Binding-site contacts:
Ligand atom O5 contacts residue SER208 of chain 1.A at 3.3 Å (h-bond).
Ligand atom O7 contacts residue ASN205 of chain 1.A at 3.6 Å (h-bond).
Ligand atom C1 contacts residue SER208 of chain 1.A at 3.8 Å.
Ligand atom C2 contacts residue GLN217 of chain 1.A at 3.9 Å.
Ligand atom C7 contacts residue ASN205 of chain 1.A at 3.5 Å.
Ligand atom O5 contacts residue LEU212 of chain 1.A at 4.5 Å.
Ligand atom O7 contacts residue ALA214 of chain 1.A at 3.7 Å.
Ligand atom C7 contacts residue VAL215 of chain 1.A at 4.0 Å (hydrophobic).
Ligand atom C1 contacts residue ASN205 of chain 1.A at 1.4 Å.
Ligand atom C5 contacts residue SER208 of chain 1.A at 3.9 Å.
Ligand atom N2 contacts residue GLN217 of chain 1.A at 3.4 Å (h-bond).
Ligand atom O7 contacts residue GLN217 of chain 1.A at 2.8 Å (h-bond).
Ligand atom O6 contacts residue GLN217 of chain 1.A at 3.9 Å.
Ligand atom C6 contacts residue SER208 of chain 1.A at 4.0 Å.
Ligand atom C2 contacts residue ASN205 of chain 1.A at 2.4 Å.
Ligand atom C3 contacts residue ASN205 of chain 1.A at 3.8 Å.
Ligand atom O6 contacts residue LEU210 of chain 1.A at 3.7 Å.
Ligand atom C8 contacts residue VAL215 of chain 1.A at 4.2 Å (hydrophobic).
Ligand atom C6 contacts residue LEU210 of chain 1.A at 4.0 Å (hydrophobic).
Ligand atom O7 contacts residue VAL215 of chain 1.A at 3.0 Å (h-bond).
Ligand atom C7 contacts residue ALA214 of chain 1.A at 4.3 Å (hydrophobic).
Ligand atom C7 contacts residue GLN217 of chain 1.A at 2.9 Å.
Ligand atom C3 contacts residue GLN217 of chain 1.A at 3.9 Å.
Ligand atom C4 contacts residue ASN205 of chain 1.A at 4.2 Å.
Ligand atom C5 contacts residue ASN205 of chain 1.A at 3.6 Å.
Ligand atom C8 contacts residue ALA214 of chain 1.A at 4.2 Å (hydrophobic).
Ligand atom O3 contacts residue GLN217 of chain 1.A at 2.9 Å (h-bond).
Ligand atom C8 contacts residue GLN217 of chain 1.A at 3.4 Å.
Ligand atom N2 contacts residue ASN205 of chain 1.A at 3.0 Å (h-bond).
Ligand atom C6 contacts residue TRP220 of chain 1.A at 4.2 Å (hydrophobic).
Ligand atom O5 contacts residue ASN205 of chain 1.A at 2.3 Å (h-bond).
Ligand atom O6 contacts residue LEU212 of chain 1.A at 4.0 Å.

This protein binds this small molecule.
Small molecule (SMILES): CC(=O)N[C@H]1[C@H](O[C@H]2[C@H](O)[C@@H](NC(C)=O)CO[C@@H]2CO)O[C@H](CO)[C@@H](O)[C@@H]1O

Sequence of chain 1.A:
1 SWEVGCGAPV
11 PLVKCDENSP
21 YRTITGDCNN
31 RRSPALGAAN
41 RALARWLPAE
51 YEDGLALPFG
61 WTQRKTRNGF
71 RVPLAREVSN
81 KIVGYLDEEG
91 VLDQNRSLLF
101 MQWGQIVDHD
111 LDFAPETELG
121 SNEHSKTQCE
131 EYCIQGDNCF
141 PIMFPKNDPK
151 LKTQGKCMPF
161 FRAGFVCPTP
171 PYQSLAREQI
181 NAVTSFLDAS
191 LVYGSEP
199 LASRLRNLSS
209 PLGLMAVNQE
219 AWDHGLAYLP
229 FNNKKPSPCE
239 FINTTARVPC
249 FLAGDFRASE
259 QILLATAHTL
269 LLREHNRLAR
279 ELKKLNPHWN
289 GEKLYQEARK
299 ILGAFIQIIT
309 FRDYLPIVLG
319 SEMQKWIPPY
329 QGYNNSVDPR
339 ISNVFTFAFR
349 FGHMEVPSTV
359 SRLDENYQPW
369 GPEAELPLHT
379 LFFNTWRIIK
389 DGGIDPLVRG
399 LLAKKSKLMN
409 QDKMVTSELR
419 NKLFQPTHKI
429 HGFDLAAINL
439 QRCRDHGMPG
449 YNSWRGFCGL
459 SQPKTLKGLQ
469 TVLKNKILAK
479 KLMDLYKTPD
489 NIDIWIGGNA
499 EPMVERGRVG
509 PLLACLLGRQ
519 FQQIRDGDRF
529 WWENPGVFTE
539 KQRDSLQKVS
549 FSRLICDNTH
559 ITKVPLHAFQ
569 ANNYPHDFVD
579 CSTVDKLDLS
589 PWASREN